Binding-site contacts:
Ligand atom C4 contacts residue ALA704 of chain 1.C at 4.4 Å (hydrophobic).
Ligand atom C1 contacts residue ASN1072 of chain 1.C at 1.4 Å.
Ligand atom C4 contacts residue ASN1072 of chain 1.C at 4.2 Å.
Ligand atom C6 contacts residue ALA704 of chain 1.C at 4.3 Å (hydrophobic).
Ligand atom C3 contacts residue ASN1072 of chain 1.C at 3.8 Å.
Ligand atom C2 contacts residue ASN1072 of chain 1.C at 2.5 Å.
Ligand atom O5 contacts residue ASN1072 of chain 1.C at 2.3 Å (h-bond).
Ligand atom C8 contacts residue ASN1072 of chain 1.C at 4.1 Å.
Ligand atom C8 contacts residue GLU1070 of chain 1.C at 3.3 Å.
Ligand atom N2 contacts residue ASN1072 of chain 1.C at 2.9 Å (h-bond).
Ligand atom C7 contacts residue ASN1072 of chain 1.C at 3.6 Å.
Ligand atom O7 contacts residue ASN1072 of chain 1.C at 3.8 Å.
Ligand atom C5 contacts residue ASN1072 of chain 1.C at 3.6 Å.
Ligand atom C5 contacts residue ALA704 of chain 1.C at 3.7 Å (hydrophobic).
Ligand atom C8 contacts residue LYS1071 of chain 1.C at 4.3 Å.
Ligand atom O4 contacts residue ALA704 of chain 1.C at 4.1 Å.

Sequence of chain 1.C:
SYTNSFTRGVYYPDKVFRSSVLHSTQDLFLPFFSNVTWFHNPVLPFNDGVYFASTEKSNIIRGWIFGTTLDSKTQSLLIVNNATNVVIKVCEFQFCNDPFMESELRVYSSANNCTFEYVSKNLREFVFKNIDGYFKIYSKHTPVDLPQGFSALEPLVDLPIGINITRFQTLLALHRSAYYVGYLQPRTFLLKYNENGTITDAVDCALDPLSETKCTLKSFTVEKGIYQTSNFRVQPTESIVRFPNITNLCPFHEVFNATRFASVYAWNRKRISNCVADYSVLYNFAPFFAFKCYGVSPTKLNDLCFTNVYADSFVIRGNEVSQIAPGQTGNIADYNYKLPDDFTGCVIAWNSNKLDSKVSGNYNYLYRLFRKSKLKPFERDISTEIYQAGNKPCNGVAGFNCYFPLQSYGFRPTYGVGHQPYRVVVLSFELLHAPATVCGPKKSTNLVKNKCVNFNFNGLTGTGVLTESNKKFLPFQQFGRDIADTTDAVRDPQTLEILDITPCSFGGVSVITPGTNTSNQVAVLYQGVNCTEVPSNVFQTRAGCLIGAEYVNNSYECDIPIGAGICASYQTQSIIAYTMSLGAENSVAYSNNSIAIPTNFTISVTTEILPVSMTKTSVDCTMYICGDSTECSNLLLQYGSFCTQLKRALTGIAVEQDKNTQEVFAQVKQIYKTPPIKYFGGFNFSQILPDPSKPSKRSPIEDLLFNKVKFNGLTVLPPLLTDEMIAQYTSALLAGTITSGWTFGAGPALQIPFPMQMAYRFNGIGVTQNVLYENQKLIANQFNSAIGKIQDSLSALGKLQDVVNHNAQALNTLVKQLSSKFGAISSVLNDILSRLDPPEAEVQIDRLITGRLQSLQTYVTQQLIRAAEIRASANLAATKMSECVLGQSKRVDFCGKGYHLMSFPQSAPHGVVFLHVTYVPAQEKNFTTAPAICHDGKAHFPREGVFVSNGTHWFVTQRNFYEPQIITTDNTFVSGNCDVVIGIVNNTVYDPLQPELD

The protein below binds the small molecule below.
Small molecule (SMILES): CC(=O)N[C@H]1[C@H](O[C@H]2[C@H](O)[C@@H](NC(C)=O)CO[C@@H]2CO)O[C@H](CO)[C@@H](O)[C@@H]1O